Sequence of chain 1.E:
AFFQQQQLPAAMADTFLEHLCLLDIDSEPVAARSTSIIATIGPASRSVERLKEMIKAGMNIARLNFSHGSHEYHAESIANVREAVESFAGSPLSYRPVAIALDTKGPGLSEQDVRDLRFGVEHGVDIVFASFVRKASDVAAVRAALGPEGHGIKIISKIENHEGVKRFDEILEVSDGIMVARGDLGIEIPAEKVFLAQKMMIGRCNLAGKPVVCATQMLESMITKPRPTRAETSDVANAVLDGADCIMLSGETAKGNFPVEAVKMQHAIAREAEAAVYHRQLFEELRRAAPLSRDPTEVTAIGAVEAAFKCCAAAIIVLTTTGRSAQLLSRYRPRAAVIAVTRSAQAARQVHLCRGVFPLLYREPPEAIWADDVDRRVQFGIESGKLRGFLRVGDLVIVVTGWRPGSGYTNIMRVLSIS

This small molecule binds to this protein.
Small molecule (SMILES): O=P(O)(O)OC[C@H]1O[C@](O)(COP(=O)(O)O)[C@@H](O)[C@@H]1O

Binding-site contacts:
Ligand atom O4 contacts residue GLY434 of chain 1.E at 2.3 Å (h-bond).
Ligand atom O2 contacts residue LEU347 of chain 1.E at 3.3 Å (h-bond).
Ligand atom P2 contacts residue SER435 of chain 1.E at 3.6 Å.
Ligand atom P2 contacts residue THR350 of chain 1.E at 3.7 Å.
Ligand atom C6 contacts residue SER353 of chain 1.E at 3.6 Å.
Ligand atom O5P contacts residue THR349 of chain 1.E at 3.4 Å (h-bond).
Ligand atom C6 contacts residue LEU347 of chain 1.E at 3.7 Å (hydrophobic).
Ligand atom O6P contacts residue SER435 of chain 1.E at 3.2 Å (h-bond).
Ligand atom P2 contacts residue THR348 of chain 1.E at 3.5 Å.
Ligand atom O4P contacts residue THR348 of chain 1.E at 2.4 Å (h-bond).
Ligand atom O2P contacts residue THR349 of chain 1.E at 3.8 Å.
Ligand atom O5 contacts residue THR349 of chain 1.E at 3.8 Å.
Ligand atom O4P contacts residue ARG352 of chain 1.E at 3.7 Å.
Ligand atom O3 contacts residue ARG432 of chain 1.E at 2.9 Å (salt-bridge).
Ligand atom O6 contacts residue THR348 of chain 1.E at 3.8 Å.
Ligand atom O5 contacts residue LEU347 of chain 1.E at 3.4 Å (h-bond).
Ligand atom O4P contacts residue SER353 of chain 1.E at 2.8 Å (h-bond).
Ligand atom O6 contacts residue THR349 of chain 1.E at 3.2 Å (h-bond).
Ligand atom P1 contacts residue ARG405 of chain 1.E at 3.7 Å.
Ligand atom O1P contacts residue ARG405 of chain 1.E at 2.5 Å (salt-bridge).
Ligand atom P2 contacts residue THR349 of chain 1.E at 3.7 Å.
Ligand atom O3P contacts residue ARG405 of chain 1.E at 3.3 Å (salt-bridge).
Ligand atom O5P contacts residue SER435 of chain 1.E at 2.8 Å (h-bond).
Ligand atom O6P contacts residue GLY436 of chain 1.E at 2.8 Å (h-bond).
Ligand atom O4 contacts residue ARG432 of chain 1.E at 3.6 Å (salt-bridge).
Ligand atom O3 contacts residue GLY430 of chain 1.E at 3.0 Å.
Ligand atom O4 contacts residue TYR437 of chain 1.E at 2.9 Å (h-bond).
Ligand atom C4 contacts residue GLY434 of chain 1.E at 3.3 Å.
Ligand atom C5 contacts residue GLY434 of chain 1.E at 3.3 Å.
Ligand atom O5P contacts residue THR350 of chain 1.E at 2.6 Å (h-bond).
Ligand atom C3 contacts residue GLY434 of chain 1.E at 3.7 Å.
Ligand atom O3P contacts residue PRO433 of chain 1.E at 3.5 Å.
Ligand atom O2 contacts residue GLY430 of chain 1.E at 3.4 Å (h-bond).
Ligand atom O3 contacts residue TRP398 of chain 1.E at 3.4 Å.
Ligand atom O3P contacts residue TRP398 of chain 1.E at 2.4 Å (h-bond).
Ligand atom C3 contacts residue ARG432 of chain 1.E at 3.4 Å.
Ligand atom O2P contacts residue GLY434 of chain 1.E at 2.9 Å (h-bond).
Ligand atom C6 contacts residue THR438 of chain 1.E at 3.3 Å.
Ligand atom P2 contacts residue SER353 of chain 1.E at 3.6 Å.
Ligand atom O6P contacts residue SER353 of chain 1.E at 3.5 Å (h-bond).